This protein binds this small molecule.
Small molecule (SMILES): CC(=O)N[C@H]1[C@H](O[C@H]2[C@H](O)[C@@H](NC(C)=O)CO[C@@H]2CO)O[C@H](CO)[C@@H](O)[C@@H]1O

Sequence of chain 1.A:
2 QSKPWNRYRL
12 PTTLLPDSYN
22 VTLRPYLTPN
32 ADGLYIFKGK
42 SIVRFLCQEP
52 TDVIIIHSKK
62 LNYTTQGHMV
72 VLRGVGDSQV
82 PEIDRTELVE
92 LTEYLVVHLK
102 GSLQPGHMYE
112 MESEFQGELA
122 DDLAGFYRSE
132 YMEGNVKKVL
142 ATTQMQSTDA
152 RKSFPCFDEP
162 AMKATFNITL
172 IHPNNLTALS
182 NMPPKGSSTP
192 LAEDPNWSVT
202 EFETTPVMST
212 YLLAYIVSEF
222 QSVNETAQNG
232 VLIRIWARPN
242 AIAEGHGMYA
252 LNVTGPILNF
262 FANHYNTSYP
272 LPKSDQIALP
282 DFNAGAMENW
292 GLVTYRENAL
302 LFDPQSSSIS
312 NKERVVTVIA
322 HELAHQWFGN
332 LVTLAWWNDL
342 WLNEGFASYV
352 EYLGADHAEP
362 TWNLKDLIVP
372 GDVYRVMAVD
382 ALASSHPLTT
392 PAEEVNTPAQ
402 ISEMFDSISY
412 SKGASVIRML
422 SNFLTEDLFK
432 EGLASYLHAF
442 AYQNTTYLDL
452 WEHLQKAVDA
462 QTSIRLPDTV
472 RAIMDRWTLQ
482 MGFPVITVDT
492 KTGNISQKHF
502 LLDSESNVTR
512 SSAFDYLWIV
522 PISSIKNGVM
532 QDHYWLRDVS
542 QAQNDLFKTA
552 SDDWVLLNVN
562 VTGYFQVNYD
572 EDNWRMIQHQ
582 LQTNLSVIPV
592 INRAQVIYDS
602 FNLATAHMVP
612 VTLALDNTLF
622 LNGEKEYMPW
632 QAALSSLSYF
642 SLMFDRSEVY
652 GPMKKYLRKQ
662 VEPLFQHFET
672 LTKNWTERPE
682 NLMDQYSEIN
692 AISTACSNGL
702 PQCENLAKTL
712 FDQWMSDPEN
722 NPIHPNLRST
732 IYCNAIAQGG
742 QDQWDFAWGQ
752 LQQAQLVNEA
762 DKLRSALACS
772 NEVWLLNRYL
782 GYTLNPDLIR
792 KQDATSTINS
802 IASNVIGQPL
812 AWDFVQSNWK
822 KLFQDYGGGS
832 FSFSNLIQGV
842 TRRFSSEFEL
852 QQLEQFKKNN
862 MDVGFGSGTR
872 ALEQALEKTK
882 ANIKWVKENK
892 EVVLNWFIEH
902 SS

Binding-site contacts:
Ligand atom C5 contacts residue ASN267 of chain 1.A at 3.6 Å.
Ligand atom N2 contacts residue ASN267 of chain 1.A at 3.0 Å (h-bond).
Ligand atom C7 contacts residue THR268 of chain 1.A at 4.4 Å.
Ligand atom O5 contacts residue ASN267 of chain 1.A at 2.3 Å (h-bond).
Ligand atom C8 contacts residue ASN267 of chain 1.A at 3.8 Å.
Ligand atom O7 contacts residue ALA263 of chain 1.A at 4.2 Å.
Ligand atom C8 contacts residue SER269 of chain 1.A at 4.3 Å.
Ligand atom C1 contacts residue ASN267 of chain 1.A at 1.4 Å.
Ligand atom O7 contacts residue ASN267 of chain 1.A at 3.0 Å (h-bond).
Ligand atom C7 contacts residue ASN267 of chain 1.A at 3.3 Å.
Ligand atom C2 contacts residue ASN267 of chain 1.A at 2.5 Å.
Ligand atom C8 contacts residue THR268 of chain 1.A at 4.3 Å.
Ligand atom C4 contacts residue ASN267 of chain 1.A at 4.2 Å.
Ligand atom C3 contacts residue ASN267 of chain 1.A at 3.8 Å.
Ligand atom O7 contacts residue THR268 of chain 1.A at 4.0 Å.